A protein and the small-molecule ligand that binds it are described below.
Small molecule (SMILES): NCC(=O)O

Binding-site contacts:
Ligand atom CA contacts residue ILE23 of chain 2.A at 4.4 Å (hydrophobic).
Ligand atom O contacts residue SER20 of chain 2.A at 3.9 Å.
Ligand atom N contacts residue SER20 of chain 2.A at 4.5 Å.
Ligand atom OXT contacts residue SER20 of chain 2.A at 3.5 Å (h-bond).
Ligand atom OXT contacts residue PHE24 of chain 2.A at 4.0 Å.
Ligand atom CA contacts residue SER20 of chain 2.A at 3.8 Å.
Ligand atom C contacts residue SER20 of chain 2.A at 3.7 Å.
Ligand atom OXT contacts residue ILE23 of chain 2.A at 3.8 Å.

Sequence of chain 2.A:
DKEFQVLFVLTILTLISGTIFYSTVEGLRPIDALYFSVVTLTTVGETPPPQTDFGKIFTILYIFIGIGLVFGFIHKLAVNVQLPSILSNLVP